The protein below binds the small molecule below.
Small molecule (SMILES): CC(=O)N[C@@H]1[C@@H](O)[C@H](O)[C@@H](CO)O[C@H]1O

Sequence of chain 1.G:
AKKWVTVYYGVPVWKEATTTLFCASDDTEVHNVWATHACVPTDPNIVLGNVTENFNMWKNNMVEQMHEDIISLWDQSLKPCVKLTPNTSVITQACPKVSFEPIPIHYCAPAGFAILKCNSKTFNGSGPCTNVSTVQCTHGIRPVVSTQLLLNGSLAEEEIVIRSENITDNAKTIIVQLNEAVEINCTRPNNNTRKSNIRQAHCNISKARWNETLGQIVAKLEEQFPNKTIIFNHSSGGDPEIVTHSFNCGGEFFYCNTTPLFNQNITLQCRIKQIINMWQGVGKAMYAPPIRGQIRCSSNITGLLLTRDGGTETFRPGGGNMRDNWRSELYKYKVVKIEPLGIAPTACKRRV

Binding-site contacts:
Ligand atom O7 contacts residue ILE374 of chain 1.G at 3.3 Å.
Ligand atom C8 contacts residue ILE374 of chain 1.G at 4.5 Å (hydrophobic).
Ligand atom C1 contacts residue ASN376 of chain 1.G at 1.4 Å.
Ligand atom C4 contacts residue ASN376 of chain 1.G at 4.2 Å.
Ligand atom C8 contacts residue ASN406 of chain 1.G at 3.7 Å.
Ligand atom C5 contacts residue ASN376 of chain 1.G at 3.7 Å.
Ligand atom C7 contacts residue PHE375 of chain 1.G at 3.9 Å (hydrophobic).
Ligand atom N2 contacts residue ASN376 of chain 1.G at 2.8 Å (h-bond).
Ligand atom O5 contacts residue ARG480 of chain 1.G at 4.5 Å.
Ligand atom C8 contacts residue ASN376 of chain 1.G at 3.7 Å.
Ligand atom O7 contacts residue PHE375 of chain 1.G at 3.8 Å.
Ligand atom O5 contacts residue ASN376 of chain 1.G at 2.4 Å (h-bond).
Ligand atom O7 contacts residue ASN376 of chain 1.G at 3.3 Å (h-bond).
Ligand atom C2 contacts residue ASN376 of chain 1.G at 2.4 Å.
Ligand atom C3 contacts residue ASN376 of chain 1.G at 3.7 Å.
Ligand atom C7 contacts residue ASN376 of chain 1.G at 3.2 Å.
Ligand atom C7 contacts residue ILE374 of chain 1.G at 4.2 Å (hydrophobic).
Ligand atom C8 contacts residue PHE405 of chain 1.G at 4.5 Å (hydrophobic).
Ligand atom C8 contacts residue PHE375 of chain 1.G at 3.3 Å (hydrophobic).